Binding-site contacts:
Ligand atom O3' contacts residue ILE69 of chain 1.A at 3.6 Å.
Ligand atom C3' contacts residue LYS68 of chain 1.A at 3.8 Å.
Ligand atom OP2 contacts residue GLY66 of chain 1.A at 3.9 Å.
Ligand atom P contacts residue ILE69 of chain 1.A at 3.9 Å.
Ligand atom C5' contacts residue GLY64 of chain 1.A at 3.2 Å.
Ligand atom OP1 contacts residue GLY64 of chain 1.A at 2.9 Å (h-bond).
Ligand atom C5' contacts residue QPJ1 of chain 1.E at 2.7 Å.
Ligand atom O3' contacts residue GLY64 of chain 1.A at 3.5 Å.
Ligand atom OP2 contacts residue VAL65 of chain 1.A at 3.9 Å.
Ligand atom OP2 contacts residue GLY66 of chain 1.A at 3.9 Å.
Ligand atom P contacts residue GLY64 of chain 1.A at 3.9 Å.
Ligand atom C4' contacts residue GLY64 of chain 1.A at 3.4 Å.
Ligand atom O3' contacts residue VAL65 of chain 1.A at 4.0 Å.
Ligand atom O3' contacts residue LYS68 of chain 1.A at 3.9 Å.
Ligand atom O5' contacts residue QPJ1 of chain 1.E at 1.5 Å.
Ligand atom OP1 contacts residue VAL65 of chain 1.A at 3.9 Å.
Ligand atom O4' contacts residue ALA38 of chain 1.A at 3.9 Å.
Ligand atom OP1 contacts residue LEU62 of chain 1.A at 3.9 Å.
Ligand atom C3' contacts residue GLY66 of chain 1.A at 3.9 Å.
Ligand atom C4' contacts residue QPJ1 of chain 1.E at 3.9 Å.
Ligand atom P contacts residue GLY66 of chain 1.A at 3.6 Å.
Ligand atom OP1 contacts residue GLY66 of chain 1.A at 2.7 Å (h-bond).
Ligand atom OP1 contacts residue ILE69 of chain 1.A at 3.1 Å (h-bond).
Ligand atom OP1 contacts residue LYS68 of chain 1.A at 3.7 Å.
Ligand atom O6 contacts residue HIS34 of chain 1.A at 3.9 Å.
Ligand atom OP2 contacts residue LYS68 of chain 1.A at 3.1 Å (salt-bridge).
Ligand atom P contacts residue LYS68 of chain 1.A at 3.9 Å.
Ligand atom N7 contacts residue LYS35 of chain 1.A at 3.9 Å.
Ligand atom O5' contacts residue GLY66 of chain 1.A at 3.6 Å.
Ligand atom C6 contacts residue HIS34 of chain 1.A at 4.0 Å.
Ligand atom C8 contacts residue LYS35 of chain 1.A at 3.9 Å.
Ligand atom N1 contacts residue HIS34 of chain 1.A at 3.8 Å.
Ligand atom OP1 contacts residue PRO63 of chain 1.A at 3.8 Å.
Ligand atom C5' contacts residue GLY66 of chain 1.A at 3.5 Å.
Ligand atom N3 contacts residue ALA38 of chain 1.A at 3.7 Å.
Ligand atom OP1 contacts residue VAL65 of chain 1.A at 3.6 Å.
Ligand atom C5' contacts residue TYR39 of chain 1.A at 3.3 Å (hydrophobic).
Ligand atom OP1 contacts residue THR67 of chain 1.A at 3.7 Å.
Ligand atom OP2 contacts residue THR67 of chain 1.A at 3.6 Å (h-bond).
Ligand atom C8 contacts residue QPJ1 of chain 1.E at 3.7 Å.

Sequence of chain 1.A:
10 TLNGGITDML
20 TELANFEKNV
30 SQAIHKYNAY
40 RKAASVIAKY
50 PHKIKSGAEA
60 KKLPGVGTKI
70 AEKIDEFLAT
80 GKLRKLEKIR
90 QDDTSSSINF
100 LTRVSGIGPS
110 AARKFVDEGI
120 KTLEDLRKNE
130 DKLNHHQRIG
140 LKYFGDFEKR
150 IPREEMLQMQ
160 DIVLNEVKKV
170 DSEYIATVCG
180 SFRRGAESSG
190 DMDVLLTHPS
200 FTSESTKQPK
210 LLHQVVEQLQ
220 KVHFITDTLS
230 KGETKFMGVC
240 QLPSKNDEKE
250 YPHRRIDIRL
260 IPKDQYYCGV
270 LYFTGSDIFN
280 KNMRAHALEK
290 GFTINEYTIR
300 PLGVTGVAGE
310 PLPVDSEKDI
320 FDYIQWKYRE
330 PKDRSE

A protein and the small-molecule ligand that binds it are described below.
Small molecule (SMILES): Cc1cn([C@H]2C[C@H](O[P](=O)(O)OC[C@H]3O[C@@H](n4ccc(N)nc4=O)C[C@@H]3O[P](=O)(O)OC[C@H]3O[C@@H](n4cnc5c(=O)nc(N)[nH]c54)C[C@@H]3O[P](=O)(O)OC[C@H]3O[C@@H](n4cnc5c(=O)nc(N)[nH]c54)C[C@@H]3O)[C@@H](CO[P](=O)(O)O[C@H]3C[C@H](n4cnc5c(=O)nc(N)[nH]c54)O[C@@H]3CO)O2)c(=O)[nH]c1=O